Sequence of chain 1.F:
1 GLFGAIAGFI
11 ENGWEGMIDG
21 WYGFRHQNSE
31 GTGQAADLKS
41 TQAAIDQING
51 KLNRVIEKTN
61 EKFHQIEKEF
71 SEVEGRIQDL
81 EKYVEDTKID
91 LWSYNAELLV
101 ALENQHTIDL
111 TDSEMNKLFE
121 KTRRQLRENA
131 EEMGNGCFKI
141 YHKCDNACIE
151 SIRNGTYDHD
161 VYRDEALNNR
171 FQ

Sequence of chain 1.E:
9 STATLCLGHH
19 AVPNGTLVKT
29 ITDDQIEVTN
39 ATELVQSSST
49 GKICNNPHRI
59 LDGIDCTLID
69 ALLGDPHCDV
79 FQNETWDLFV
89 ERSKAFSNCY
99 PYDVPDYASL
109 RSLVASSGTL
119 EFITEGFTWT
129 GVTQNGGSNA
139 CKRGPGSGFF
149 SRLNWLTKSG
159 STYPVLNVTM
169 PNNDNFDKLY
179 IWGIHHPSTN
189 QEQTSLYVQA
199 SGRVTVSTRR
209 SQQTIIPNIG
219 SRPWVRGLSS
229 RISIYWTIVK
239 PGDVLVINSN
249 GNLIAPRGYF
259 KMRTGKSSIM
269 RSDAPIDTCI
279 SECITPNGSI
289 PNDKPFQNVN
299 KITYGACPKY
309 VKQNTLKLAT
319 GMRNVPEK

Binding-site contacts:
Ligand atom C3 contacts residue VAL297 of chain 1.E at 4.3 Å (hydrophobic).
Ligand atom C2 contacts residue VAL297 of chain 1.E at 4.0 Å (hydrophobic).
Ligand atom O5 contacts residue ASN285 of chain 1.E at 2.3 Å (h-bond).
Ligand atom C6 contacts residue ASN285 of chain 1.E at 4.2 Å.
Ligand atom O7 contacts residue ASN285 of chain 1.E at 3.1 Å (h-bond).
Ligand atom C1 contacts residue ASN285 of chain 1.E at 1.4 Å.
Ligand atom C8 contacts residue SER45 of chain 1.E at 3.9 Å.
Ligand atom O6 contacts residue GLU69 of chain 1.F at 4.2 Å.
Ligand atom C4 contacts residue ASN285 of chain 1.E at 4.3 Å.
Ligand atom C8 contacts residue VAL297 of chain 1.E at 4.1 Å (hydrophobic).
Ligand atom C7 contacts residue VAL297 of chain 1.E at 4.0 Å (hydrophobic).
Ligand atom O7 contacts residue VAL297 of chain 1.E at 4.1 Å.
Ligand atom O7 contacts residue GLU69 of chain 1.F at 3.4 Å (salt-bridge).
Ligand atom O6 contacts residue ASN285 of chain 1.E at 4.5 Å.
Ligand atom N2 contacts residue VAL297 of chain 1.E at 3.6 Å.
Ligand atom N2 contacts residue ASN285 of chain 1.E at 3.3 Å (h-bond).
Ligand atom C7 contacts residue ASN285 of chain 1.E at 3.5 Å.
Ligand atom C1 contacts residue VAL297 of chain 1.E at 3.7 Å (hydrophobic).
Ligand atom C3 contacts residue ASN285 of chain 1.E at 3.9 Å.
Ligand atom C5 contacts residue ASN285 of chain 1.E at 3.5 Å.
Ligand atom C2 contacts residue ASN285 of chain 1.E at 2.7 Å.
Ligand atom C8 contacts residue ASN296 of chain 1.E at 3.6 Å.

This small molecule binds to this protein.
Small molecule (SMILES): CC(=O)N[C@H]1[C@H](O[C@H]2[C@H](O)[C@@H](NC(C)=O)CO[C@@H]2CO)O[C@H](CO)[C@@H](O)[C@@H]1O